This small molecule binds to this protein.
Small molecule (SMILES): CC1(C)N=C(SS(C)(=O)=O)C(C)(C)N1[O]

Sequence of chain 1.A:
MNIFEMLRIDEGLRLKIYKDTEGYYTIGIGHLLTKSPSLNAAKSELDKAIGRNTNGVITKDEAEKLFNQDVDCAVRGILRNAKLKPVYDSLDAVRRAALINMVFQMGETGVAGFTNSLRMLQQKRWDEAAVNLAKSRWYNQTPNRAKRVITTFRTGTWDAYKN

Binding-site contacts:
Ligand atom S3 contacts residue CYS73 of chain 1.A at 2.1 Å (h-bond).
Ligand atom C3 contacts residue CYS73 of chain 1.A at 3.1 Å (hydrophobic).
Ligand atom C9 contacts residue ARG76 of chain 1.A at 4.0 Å.
Ligand atom N4 contacts residue CYS73 of chain 1.A at 3.2 Å (h-bond).
Ligand atom S3 contacts residue ARG76 of chain 1.A at 3.8 Å.
Ligand atom C8 contacts residue ARG76 of chain 1.A at 4.1 Å.
Ligand atom C8 contacts residue ARG80 of chain 1.A at 3.5 Å.